Sequence of chain 1.A:
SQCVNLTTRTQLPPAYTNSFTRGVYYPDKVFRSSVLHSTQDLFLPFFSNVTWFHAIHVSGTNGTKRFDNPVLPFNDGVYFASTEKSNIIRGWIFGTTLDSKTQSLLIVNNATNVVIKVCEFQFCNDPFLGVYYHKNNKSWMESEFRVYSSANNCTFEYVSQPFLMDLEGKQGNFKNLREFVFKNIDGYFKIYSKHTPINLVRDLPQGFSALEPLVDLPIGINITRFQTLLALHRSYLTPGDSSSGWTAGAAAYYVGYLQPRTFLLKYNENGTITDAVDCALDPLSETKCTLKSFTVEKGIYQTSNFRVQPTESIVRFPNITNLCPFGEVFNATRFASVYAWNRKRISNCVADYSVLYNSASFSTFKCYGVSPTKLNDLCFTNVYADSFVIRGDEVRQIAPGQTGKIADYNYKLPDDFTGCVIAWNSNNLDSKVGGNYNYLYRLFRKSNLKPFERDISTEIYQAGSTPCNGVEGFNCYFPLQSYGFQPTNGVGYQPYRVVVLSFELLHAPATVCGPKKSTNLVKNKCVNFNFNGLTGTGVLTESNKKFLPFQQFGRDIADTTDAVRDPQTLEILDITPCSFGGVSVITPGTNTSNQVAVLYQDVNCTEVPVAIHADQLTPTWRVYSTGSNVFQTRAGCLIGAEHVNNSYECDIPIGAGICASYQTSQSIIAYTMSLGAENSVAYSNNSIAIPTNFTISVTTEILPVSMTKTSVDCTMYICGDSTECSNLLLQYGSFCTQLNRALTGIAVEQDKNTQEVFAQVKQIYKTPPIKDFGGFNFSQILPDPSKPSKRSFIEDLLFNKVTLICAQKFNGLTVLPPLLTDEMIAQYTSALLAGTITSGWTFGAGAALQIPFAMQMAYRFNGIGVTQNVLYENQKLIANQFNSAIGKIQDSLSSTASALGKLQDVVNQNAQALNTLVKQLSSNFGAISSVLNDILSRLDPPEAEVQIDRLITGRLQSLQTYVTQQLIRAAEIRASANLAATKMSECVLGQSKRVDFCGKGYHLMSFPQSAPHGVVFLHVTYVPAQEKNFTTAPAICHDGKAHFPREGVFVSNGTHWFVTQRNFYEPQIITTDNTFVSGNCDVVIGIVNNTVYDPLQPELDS

Binding-site contacts:
Ligand atom C5 contacts residue THR1100 of chain 1.A at 4.3 Å.
Ligand atom O5 contacts residue PHE1103 of chain 1.A at 3.8 Å.
Ligand atom O5 contacts residue ASN1098 of chain 1.A at 2.4 Å (h-bond).
Ligand atom O7 contacts residue ASN1098 of chain 1.A at 3.1 Å (h-bond).
Ligand atom N2 contacts residue THR1100 of chain 1.A at 3.7 Å.
Ligand atom C2 contacts residue ASN1098 of chain 1.A at 2.4 Å.
Ligand atom C7 contacts residue ASN1098 of chain 1.A at 3.2 Å.
Ligand atom C5 contacts residue HIS1101 of chain 1.A at 3.3 Å.
Ligand atom C3 contacts residue HIS1101 of chain 1.A at 4.2 Å.
Ligand atom C1 contacts residue THR1100 of chain 1.A at 3.4 Å.
Ligand atom C8 contacts residue HIS1101 of chain 1.A at 3.6 Å.
Ligand atom O6 contacts residue PHE1103 of chain 1.A at 4.1 Å.
Ligand atom C6 contacts residue PHE1103 of chain 1.A at 3.5 Å (hydrophobic).
Ligand atom N2 contacts residue ASN1098 of chain 1.A at 2.9 Å (h-bond).
Ligand atom C1 contacts residue ASN1098 of chain 1.A at 1.4 Å.
Ligand atom O7 contacts residue HIS1101 of chain 1.A at 3.7 Å.
Ligand atom C4 contacts residue HIS1101 of chain 1.A at 4.1 Å.
Ligand atom C3 contacts residue THR1100 of chain 1.A at 3.8 Å.
Ligand atom C5 contacts residue ASN1098 of chain 1.A at 3.7 Å.
Ligand atom C1 contacts residue HIS1101 of chain 1.A at 4.0 Å.
Ligand atom O4 contacts residue HIS1101 of chain 1.A at 3.8 Å.
Ligand atom C7 contacts residue HIS1101 of chain 1.A at 3.9 Å.
Ligand atom C6 contacts residue HIS1101 of chain 1.A at 4.2 Å.
Ligand atom C4 contacts residue ASN1098 of chain 1.A at 4.2 Å.
Ligand atom C5 contacts residue PHE1103 of chain 1.A at 4.1 Å (hydrophobic).
Ligand atom C3 contacts residue ASN1098 of chain 1.A at 3.8 Å.
Ligand atom O5 contacts residue THR1100 of chain 1.A at 4.3 Å.
Ligand atom O5 contacts residue HIS1101 of chain 1.A at 4.0 Å.
Ligand atom C8 contacts residue ASN1098 of chain 1.A at 3.5 Å.
Ligand atom C2 contacts residue THR1100 of chain 1.A at 3.8 Å.

The protein below binds the small molecule below.
Small molecule (SMILES): CC(=O)N[C@H]1[C@H](O[C@H]2[C@H](O)[C@@H](NC(C)=O)CO[C@@H]2CO)O[C@H](CO)[C@@H](O[C@@H]2O[C@H](CO[C@H]3O[C@H](CO)[C@@H](O)[C@H](O)[C@@H]3O)[C@@H](O)[C@H](O[C@H]3O[C@H](CO)[C@@H](O)[C@H](O)[C@@H]3O)[C@@H]2O)[C@@H]1O